Sequence of chain 1.B:
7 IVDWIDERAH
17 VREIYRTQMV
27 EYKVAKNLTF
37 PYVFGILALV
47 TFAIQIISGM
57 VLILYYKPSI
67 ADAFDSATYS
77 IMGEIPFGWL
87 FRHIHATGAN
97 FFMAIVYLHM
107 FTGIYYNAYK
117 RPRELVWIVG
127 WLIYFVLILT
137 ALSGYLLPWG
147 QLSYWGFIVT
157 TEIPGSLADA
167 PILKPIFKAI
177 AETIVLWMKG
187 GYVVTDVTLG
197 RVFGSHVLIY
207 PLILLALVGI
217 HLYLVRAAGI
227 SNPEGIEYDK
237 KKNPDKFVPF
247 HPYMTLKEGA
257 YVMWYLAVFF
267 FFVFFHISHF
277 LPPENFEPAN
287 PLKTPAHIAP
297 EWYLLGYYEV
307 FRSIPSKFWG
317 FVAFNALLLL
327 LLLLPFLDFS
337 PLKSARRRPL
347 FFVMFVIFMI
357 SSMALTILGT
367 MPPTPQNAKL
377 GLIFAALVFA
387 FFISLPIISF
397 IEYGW

Binding-site contacts:
Ligand atom C17 contacts residue PHE83 of chain 1.B at 3.6 Å (hydrophobic).
Ligand atom C21 contacts residue ALA27 of chain 1.A at 3.6 Å (hydrophobic).
Ligand atom C20 contacts residue MET211 of chain 1.C at 3.6 Å (hydrophobic).
Ligand atom C26 contacts residue PHE87 of chain 1.B at 3.6 Å (hydrophobic).
Ligand atom C26 contacts residue ILE90 of chain 1.B at 3.9 Å (hydrophobic).
Ligand atom C27 contacts residue PHE87 of chain 1.B at 3.8 Å (hydrophobic).
Ligand atom C04 contacts residue LYS207 of chain 1.C at 3.9 Å.
Ligand atom C09 contacts residue PRO82 of chain 1.B at 3.6 Å (hydrophobic).
Ligand atom C29 contacts residue ILE53 of chain 1.B at 3.8 Å (hydrophobic).
Ligand atom C04 contacts residue PHE83 of chain 1.B at 3.9 Å (hydrophobic).
Ligand atom C38 contacts residue MET259 of chain 1.B at 3.9 Å (hydrophobic).
Ligand atom C22 contacts residue LEU86 of chain 1.B at 3.6 Å (hydrophobic).
Ligand atom O12 contacts residue TYR26 of chain 1.A at 3.7 Å.
Ligand atom C08 contacts residue PHE83 of chain 1.B at 3.8 Å (hydrophobic).
Ligand atom C06 contacts residue LYS207 of chain 1.C at 3.5 Å.
Ligand atom C07 contacts residue GLU204 of chain 1.C at 3.3 Å.
Ligand atom C45 contacts residue PHE266 of chain 1.B at 3.5 Å (hydrophobic).
Ligand atom C45 contacts residue VAL215 of chain 1.C at 4.0 Å (hydrophobic).
Ligand atom C05 contacts residue PHE83 of chain 1.B at 3.9 Å (hydrophobic).
Ligand atom C24 contacts residue ALA24 of chain 1.A at 3.7 Å (hydrophobic).
Ligand atom C44 contacts residue ILE53 of chain 1.B at 3.9 Å (hydrophobic).
Ligand atom C18 contacts residue PHE83 of chain 1.B at 3.5 Å (hydrophobic).
Ligand atom C06 contacts residue PHE83 of chain 1.B at 3.9 Å (hydrophobic).
Ligand atom C13 contacts residue LYS207 of chain 1.C at 3.7 Å.
Ligand atom C05 contacts residue LYS207 of chain 1.C at 3.6 Å.
Ligand atom O11 contacts residue GLU204 of chain 1.C at 3.4 Å (salt-bridge).
Ligand atom C03 contacts residue PHE83 of chain 1.B at 3.9 Å (hydrophobic).
Ligand atom C10 contacts residue ARG30 of chain 1.A at 3.7 Å.
Ligand atom C01 contacts residue PHE83 of chain 1.B at 3.7 Å (hydrophobic).
Ligand atom C16 contacts residue TYR26 of chain 1.A at 3.9 Å (hydrophobic).
Ligand atom C18 contacts residue MET211 of chain 1.C at 3.9 Å (hydrophobic).
Ligand atom C15 contacts residue TYR26 of chain 1.A at 3.7 Å (hydrophobic).
Ligand atom O11 contacts residue MET211 of chain 1.C at 3.3 Å (h-bond).
Ligand atom C07 contacts residue TRP85 of chain 1.B at 3.9 Å (hydrophobic).
Ligand atom C46 contacts residue GLY23 of chain 1.A at 3.3 Å.
Ligand atom C21 contacts residue GLY23 of chain 1.A at 3.9 Å.
Ligand atom O11 contacts residue PHE83 of chain 1.B at 3.9 Å.
Ligand atom O12 contacts residue ARG30 of chain 1.A at 3.6 Å (salt-bridge).
Ligand atom C30 contacts residue ALA24 of chain 1.A at 3.6 Å (hydrophobic).
Ligand atom C02 contacts residue PHE83 of chain 1.B at 3.8 Å (hydrophobic).

Sequence of chain 1.C:
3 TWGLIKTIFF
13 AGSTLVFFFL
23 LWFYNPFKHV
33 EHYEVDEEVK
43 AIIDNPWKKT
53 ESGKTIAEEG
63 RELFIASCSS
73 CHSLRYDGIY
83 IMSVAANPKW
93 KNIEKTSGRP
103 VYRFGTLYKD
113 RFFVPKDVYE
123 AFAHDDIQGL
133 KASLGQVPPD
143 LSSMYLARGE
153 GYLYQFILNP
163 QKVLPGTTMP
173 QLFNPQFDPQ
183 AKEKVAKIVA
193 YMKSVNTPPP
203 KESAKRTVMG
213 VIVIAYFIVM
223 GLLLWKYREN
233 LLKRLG

Sequence of chain 1.A:
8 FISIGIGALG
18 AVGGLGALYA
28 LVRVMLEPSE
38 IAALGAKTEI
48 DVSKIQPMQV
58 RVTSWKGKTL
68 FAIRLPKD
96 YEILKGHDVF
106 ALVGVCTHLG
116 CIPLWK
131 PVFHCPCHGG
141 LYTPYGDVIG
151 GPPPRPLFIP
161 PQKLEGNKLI

A protein and the small-molecule ligand that binds it are described below.
Small molecule (SMILES): C/C(=C/CC/C(C)=C\CC/C(C)=C/CC/C(C)=C/CC1=CC(=O)c2ccccc2C1=O)CC/C=C(/C)CCC[C@H](C)CCCC(C)C